Binding-site contacts:
Ligand atom C5 contacts residue SER48 of chain 1.B at 4.1 Å.
Ligand atom C6 contacts residue ASP213 of chain 1.B at 3.4 Å.
Ligand atom C4 contacts residue ASN118 of chain 1.B at 3.8 Å.
Ligand atom O3 contacts residue HIS142 of chain 1.B at 2.9 Å (h-bond).
Ligand atom C6 contacts residue LEU214 of chain 1.B at 3.6 Å (hydrophobic).
Ligand atom O5 contacts residue ASP213 of chain 1.B at 2.9 Å (salt-bridge).
Ligand atom O6 contacts residue LEU214 of chain 1.B at 3.1 Å (h-bond).
Ligand atom C3 contacts residue ASN118 of chain 1.B at 3.8 Å.
Ligand atom C6 contacts residue ASP83 of chain 1.B at 3.5 Å.
Ligand atom O5 contacts residue GLY212 of chain 1.B at 3.8 Å.
Ligand atom C4 contacts residue ASP83 of chain 1.B at 3.4 Å.
Ligand atom C6 contacts residue SER48 of chain 1.B at 3.5 Å.
Ligand atom C3 contacts residue HIS142 of chain 1.B at 3.8 Å.
Ligand atom C4 contacts residue HIS142 of chain 1.B at 3.7 Å.
Ligand atom C6 contacts residue GLY212 of chain 1.B at 4.1 Å.
Ligand atom C6 contacts residue TYR116 of chain 1.B at 4.2 Å (hydrophobic).
Ligand atom C1 contacts residue ASP213 of chain 1.B at 3.2 Å.
Ligand atom O4 contacts residue THR211 of chain 1.B at 4.0 Å.
Ligand atom O2 contacts residue GLY212 of chain 1.B at 4.2 Å.
Ligand atom O6 contacts residue ASP83 of chain 1.B at 2.6 Å (salt-bridge).
Ligand atom C3 contacts residue GLY212 of chain 1.B at 4.2 Å.
Ligand atom O4 contacts residue GLY212 of chain 1.B at 3.7 Å.
Ligand atom C4 contacts residue SER48 of chain 1.B at 3.9 Å.
Ligand atom O6 contacts residue THR211 of chain 1.B at 4.3 Å.
Ligand atom O3 contacts residue ASN118 of chain 1.B at 3.8 Å.
Ligand atom C5 contacts residue ASP213 of chain 1.B at 3.9 Å.
Ligand atom C5 contacts residue GLY212 of chain 1.B at 3.8 Å.
Ligand atom C4 contacts residue GLY212 of chain 1.B at 4.1 Å.
Ligand atom O4 contacts residue TYR116 of chain 1.B at 3.9 Å.
Ligand atom O5 contacts residue LEU214 of chain 1.B at 4.2 Å.
Ligand atom O4 contacts residue ASN118 of chain 1.B at 2.8 Å (h-bond).
Ligand atom O4 contacts residue SER48 of chain 1.B at 2.7 Å (h-bond).
Ligand atom O6 contacts residue ASP213 of chain 1.B at 3.3 Å (salt-bridge).
Ligand atom O3 contacts residue GLU50 of chain 1.B at 4.0 Å.
Ligand atom O4 contacts residue ASP83 of chain 1.B at 2.5 Å (salt-bridge).
Ligand atom O1 contacts residue ASP213 of chain 1.B at 2.8 Å (salt-bridge).
Ligand atom O6 contacts residue GLY212 of chain 1.B at 3.1 Å (h-bond).
Ligand atom O4 contacts residue HIS142 of chain 1.B at 2.9 Å (h-bond).
Ligand atom C5 contacts residue ASP83 of chain 1.B at 4.1 Å.
Ligand atom O6 contacts residue SER48 of chain 1.B at 3.9 Å.

This small molecule binds to this protein.
Small molecule (SMILES): OC[C@H]1O[C@H](O[C@H]2[C@@H](O)[C@H](O)[C@@H](CO)O[C@@H]2O)[C@@H](O)[C@@H](O)[C@@H]1O

Sequence of chain 1.B:
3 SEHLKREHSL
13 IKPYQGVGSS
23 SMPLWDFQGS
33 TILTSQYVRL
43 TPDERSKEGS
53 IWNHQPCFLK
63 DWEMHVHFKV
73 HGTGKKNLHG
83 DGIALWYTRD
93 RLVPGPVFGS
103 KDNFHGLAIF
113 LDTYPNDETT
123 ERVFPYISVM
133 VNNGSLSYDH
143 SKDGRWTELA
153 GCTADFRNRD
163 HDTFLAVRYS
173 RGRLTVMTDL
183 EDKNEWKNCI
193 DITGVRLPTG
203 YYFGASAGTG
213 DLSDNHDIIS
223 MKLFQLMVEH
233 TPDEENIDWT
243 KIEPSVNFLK